Binding-site contacts:
Ligand atom O5 contacts residue THR183 of chain 1.A at 3.9 Å.
Ligand atom O5 contacts residue GLU202 of chain 1.A at 4.4 Å.
Ligand atom C6 contacts residue TYR200 of chain 1.A at 4.2 Å (hydrophobic).
Ligand atom C7 contacts residue ASN181 of chain 1.A at 3.4 Å.
Ligand atom C5 contacts residue THR183 of chain 1.A at 4.0 Å.
Ligand atom O7 contacts residue ASN181 of chain 1.A at 3.7 Å.
Ligand atom C1 contacts residue ASN307 of chain 1.A at 4.3 Å.
Ligand atom C6 contacts residue THR183 of chain 1.A at 3.9 Å.
Ligand atom C8 contacts residue VAL309 of chain 1.A at 3.9 Å (hydrophobic).
Ligand atom O6 contacts residue TYR200 of chain 1.A at 4.1 Å.
Ligand atom C3 contacts residue ASN181 of chain 1.A at 3.8 Å.
Ligand atom N2 contacts residue ASN181 of chain 1.A at 2.8 Å (h-bond).
Ligand atom C8 contacts residue ASN181 of chain 1.A at 4.5 Å.
Ligand atom C5 contacts residue ASN181 of chain 1.A at 3.7 Å.
Ligand atom O7 contacts residue ASN307 of chain 1.A at 4.1 Å.
Ligand atom C4 contacts residue ASN181 of chain 1.A at 4.2 Å.
Ligand atom O7 contacts residue VAL309 of chain 1.A at 3.6 Å.
Ligand atom C7 contacts residue VAL309 of chain 1.A at 3.8 Å (hydrophobic).
Ligand atom O6 contacts residue GLU202 of chain 1.A at 3.5 Å (salt-bridge).
Ligand atom C1 contacts residue ASN181 of chain 1.A at 1.4 Å.
Ligand atom C2 contacts residue ASN181 of chain 1.A at 2.4 Å.
Ligand atom O5 contacts residue ASN181 of chain 1.A at 2.4 Å (h-bond).

Sequence of chain 1.A:
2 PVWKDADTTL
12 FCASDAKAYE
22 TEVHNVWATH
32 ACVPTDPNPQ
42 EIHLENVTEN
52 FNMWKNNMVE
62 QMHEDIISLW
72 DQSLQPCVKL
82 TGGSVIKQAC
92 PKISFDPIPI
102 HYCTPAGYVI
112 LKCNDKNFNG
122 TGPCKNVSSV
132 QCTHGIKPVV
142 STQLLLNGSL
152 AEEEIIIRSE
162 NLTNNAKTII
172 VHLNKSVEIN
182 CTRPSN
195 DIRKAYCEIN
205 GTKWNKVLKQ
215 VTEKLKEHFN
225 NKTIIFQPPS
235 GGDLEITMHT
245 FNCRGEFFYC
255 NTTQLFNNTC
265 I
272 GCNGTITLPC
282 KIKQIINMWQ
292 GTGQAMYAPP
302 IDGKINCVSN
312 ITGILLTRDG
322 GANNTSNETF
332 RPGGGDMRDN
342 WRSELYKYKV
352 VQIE

This protein binds this small molecule.
Small molecule (SMILES): CC(=O)N[C@@H]1[C@@H](O)[C@H](O)[C@@H](CO)O[C@H]1O